This small molecule binds to this protein.
Small molecule (SMILES): Nc1nc2c(ncn2[C@H]2C[C@H](O)[C@@H](CO[P](=O)(O)O[P](=O)(O)C(F)(F)P(=O)(O)O)O2)c(=O)[nH]1

Binding-site contacts:
Ligand atom O3G contacts residue SER180 of chain 1.D at 2.6 Å (h-bond).
Ligand atom O3G contacts residue SER188 of chain 1.D at 3.6 Å.
Ligand atom O1G contacts residue ASP190 of chain 1.D at 2.9 Å (salt-bridge).
Ligand atom O1G contacts residue MG1 of chain 1.E at 2.0 Å.
Ligand atom O1A contacts residue ASP192 of chain 1.D at 2.8 Å (salt-bridge).
Ligand atom F1B contacts residue SER180 of chain 1.D at 3.4 Å.
Ligand atom C1' contacts residue TYR271 of chain 1.D at 3.4 Å (hydrophobic).
Ligand atom P1 contacts residue MG1 of chain 1.E at 3.1 Å.
Ligand atom O1B contacts residue ARG183 of chain 1.D at 2.9 Å (salt-bridge).
Ligand atom O1A contacts residue MG1 of chain 1.E at 1.8 Å.
Ligand atom C2' contacts residue GLY274 of chain 1.D at 3.4 Å.
Ligand atom O3G contacts residue GLY189 of chain 1.D at 2.9 Å (h-bond).
Ligand atom N3 contacts residue ASN279 of chain 1.D at 3.0 Å (h-bond).
Ligand atom O3' contacts residue ARG183 of chain 1.D at 3.6 Å (salt-bridge).
Ligand atom C4' contacts residue PHE272 of chain 1.D at 3.5 Å (hydrophobic).
Ligand atom O3' contacts residue THR273 of chain 1.D at 3.4 Å (h-bond).
Ligand atom C2' contacts residue TYR271 of chain 1.D at 3.3 Å (hydrophobic).
Ligand atom O2B contacts residue ASP192 of chain 1.D at 2.8 Å (salt-bridge).
Ligand atom C5 contacts residue ASP276 of chain 1.D at 3.5 Å.
Ligand atom C2' contacts residue ASN279 of chain 1.D at 3.5 Å.
Ligand atom C5' contacts residue ASP192 of chain 1.D at 3.3 Å.
Ligand atom N3 contacts residue TYR271 of chain 1.D at 3.3 Å.
Ligand atom O5' contacts residue NA1 of chain 1.F at 3.7 Å.
Ligand atom O3A contacts residue MG1 of chain 1.E at 3.5 Å.
Ligand atom O2G contacts residue GLY189 of chain 1.D at 3.2 Å (h-bond).
Ligand atom O3' contacts residue GLY274 of chain 1.D at 3.3 Å.
Ligand atom N2 contacts residue ASN279 of chain 1.D at 3.6 Å.
Ligand atom O2B contacts residue SER180 of chain 1.D at 3.3 Å (h-bond).
Ligand atom N2 contacts residue ARG283 of chain 1.D at 3.2 Å.
Ligand atom F1B contacts residue ARG183 of chain 1.D at 3.3 Å.
Ligand atom P3 contacts residue GLY189 of chain 1.D at 3.4 Å.
Ligand atom P3 contacts residue MG1 of chain 1.E at 3.3 Å.
Ligand atom P1 contacts residue NA1 of chain 1.F at 3.5 Å.
Ligand atom O2B contacts residue MG1 of chain 1.E at 2.0 Å.
Ligand atom O1A contacts residue ASP190 of chain 1.D at 3.1 Å (salt-bridge).
Ligand atom P2 contacts residue MG1 of chain 1.E at 3.1 Å.
Ligand atom O3' contacts residue PHE272 of chain 1.D at 3.5 Å (h-bond).
Ligand atom O1A contacts residue NA1 of chain 1.F at 2.6 Å (h-bond).
Ligand atom N7 contacts residue ASP276 of chain 1.D at 3.4 Å.
Ligand atom O2B contacts residue GLY179 of chain 1.D at 3.4 Å.

Sequence of chain 1.D:
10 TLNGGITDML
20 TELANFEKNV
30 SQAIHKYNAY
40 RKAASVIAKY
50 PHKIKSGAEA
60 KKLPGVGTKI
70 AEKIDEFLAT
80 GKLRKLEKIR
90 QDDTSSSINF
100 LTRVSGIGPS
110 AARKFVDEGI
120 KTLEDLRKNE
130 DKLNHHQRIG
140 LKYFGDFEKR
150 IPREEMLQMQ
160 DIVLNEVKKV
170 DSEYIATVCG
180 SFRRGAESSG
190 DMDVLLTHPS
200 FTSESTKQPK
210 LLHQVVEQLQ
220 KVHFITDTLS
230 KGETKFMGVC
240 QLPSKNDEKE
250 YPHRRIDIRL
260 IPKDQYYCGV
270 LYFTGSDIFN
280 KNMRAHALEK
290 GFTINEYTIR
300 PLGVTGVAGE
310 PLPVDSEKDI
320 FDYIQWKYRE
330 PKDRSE